Binding-site contacts:
Ligand atom C8 contacts residue ARG89 of chain 1.B at 3.8 Å.
Ligand atom C9 contacts residue ARG89 of chain 1.B at 3.7 Å.
Ligand atom C5 contacts residue CYS86 of chain 1.B at 3.8 Å (hydrophobic).
Ligand atom C14 contacts residue ILE142 of chain 1.B at 3.7 Å (hydrophobic).
Ligand atom C4 contacts residue ILE142 of chain 1.B at 3.9 Å (hydrophobic).
Ligand atom C2 contacts residue MET165 of chain 1.B at 4.1 Å (hydrophobic).
Ligand atom C1 contacts residue MET165 of chain 1.B at 3.6 Å (hydrophobic).
Ligand atom C6 contacts residue ILE82 of chain 1.B at 3.6 Å (hydrophobic).
Ligand atom C6 contacts residue CYS86 of chain 1.B at 3.9 Å (hydrophobic).
Ligand atom O1 contacts residue GLU144 of chain 1.B at 3.6 Å.
Ligand atom C10 contacts residue SER90 of chain 1.B at 3.7 Å.
Ligand atom CL4 contacts residue ARG89 of chain 1.B at 4.0 Å.
Ligand atom C14 contacts residue SER143 of chain 1.B at 3.6 Å.
Ligand atom CL4 contacts residue GLY85 of chain 1.B at 3.6 Å.
Ligand atom C5 contacts residue ILE82 of chain 1.B at 3.7 Å (hydrophobic).
Ligand atom C10 contacts residue ARG89 of chain 1.B at 3.8 Å.
Ligand atom O2 contacts residue SER143 of chain 1.B at 3.3 Å (h-bond).
Ligand atom C13 contacts residue LEU141 of chain 1.B at 4.0 Å (hydrophobic).
Ligand atom C11 contacts residue ARG89 of chain 1.B at 3.9 Å.
Ligand atom C8 contacts residue LEU131 of chain 1.B at 3.9 Å (hydrophobic).
Ligand atom C7 contacts residue LEU131 of chain 1.B at 3.7 Å (hydrophobic).
Ligand atom C14 contacts residue ARG89 of chain 1.B at 3.5 Å.
Ligand atom O1 contacts residue ARG89 of chain 1.B at 3.3 Å (salt-bridge).
Ligand atom C12 contacts residue LEU131 of chain 1.B at 3.8 Å (hydrophobic).
Ligand atom C11 contacts residue LEU131 of chain 1.B at 4.0 Å (hydrophobic).
Ligand atom C9 contacts residue CYS86 of chain 1.B at 4.0 Å (hydrophobic).
Ligand atom O1 contacts residue ILE142 of chain 1.B at 4.0 Å.
Ligand atom C13 contacts residue ARG89 of chain 1.B at 3.9 Å.
Ligand atom O2 contacts residue ILE142 of chain 1.B at 3.4 Å.
Ligand atom CL2 contacts residue MET165 of chain 1.B at 3.4 Å.
Ligand atom C12 contacts residue ARG89 of chain 1.B at 3.3 Å.
Ligand atom O2 contacts residue ARG89 of chain 1.B at 3.4 Å.
Ligand atom C7 contacts residue ARG89 of chain 1.B at 3.7 Å.
Ligand atom C1 contacts residue CYS86 of chain 1.B at 4.0 Å (hydrophobic).
Ligand atom C13 contacts residue LEU134 of chain 1.B at 3.7 Å (hydrophobic).
Ligand atom N1 contacts residue ILE142 of chain 1.B at 3.8 Å.
Ligand atom CL2 contacts residue LEU131 of chain 1.B at 3.6 Å.
Ligand atom O1 contacts residue SER143 of chain 1.B at 3.3 Å (h-bond).
Ligand atom C3 contacts residue ILE142 of chain 1.B at 3.8 Å (hydrophobic).
Ligand atom C10 contacts residue CYS86 of chain 1.B at 3.9 Å (hydrophobic).

Sequence of chain 1.B:
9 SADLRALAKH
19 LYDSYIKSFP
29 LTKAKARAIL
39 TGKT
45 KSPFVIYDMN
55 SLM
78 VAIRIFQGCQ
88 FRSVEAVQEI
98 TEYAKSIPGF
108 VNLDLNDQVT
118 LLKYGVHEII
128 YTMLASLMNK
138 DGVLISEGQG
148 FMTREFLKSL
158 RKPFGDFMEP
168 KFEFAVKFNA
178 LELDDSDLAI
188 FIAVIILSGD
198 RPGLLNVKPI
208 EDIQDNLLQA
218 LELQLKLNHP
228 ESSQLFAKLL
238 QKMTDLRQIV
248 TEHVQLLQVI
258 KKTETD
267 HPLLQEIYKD

A protein and the small-molecule ligand that binds it are described below.
Small molecule (SMILES): O=C(O)Cc1ccccc1Nc1c(Cl)cccc1Cl